Sequence of chain 7.A:
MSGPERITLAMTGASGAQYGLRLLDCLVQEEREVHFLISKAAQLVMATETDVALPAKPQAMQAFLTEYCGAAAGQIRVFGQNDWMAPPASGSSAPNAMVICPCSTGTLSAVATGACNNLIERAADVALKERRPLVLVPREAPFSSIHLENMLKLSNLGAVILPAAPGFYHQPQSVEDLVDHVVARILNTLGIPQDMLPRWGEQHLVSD

This small molecule binds to this protein.
Small molecule (SMILES): CC(C)=CCOP(=O)(O)O

Sequence of chain 9.A:
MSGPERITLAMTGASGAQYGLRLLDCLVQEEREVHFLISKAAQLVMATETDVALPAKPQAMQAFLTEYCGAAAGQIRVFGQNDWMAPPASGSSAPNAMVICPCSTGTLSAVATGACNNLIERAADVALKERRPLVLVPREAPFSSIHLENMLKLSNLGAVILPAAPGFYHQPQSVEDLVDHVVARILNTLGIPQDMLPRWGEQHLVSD

Binding-site contacts:
Ligand atom OAH contacts residue SER111 of chain 7.A at 2.8 Å (h-bond).
Ligand atom CAF contacts residue ARG143 of chain 7.A at 3.7 Å.
Ligand atom OAE contacts residue SER111 of chain 7.A at 3.6 Å.
Ligand atom CAG contacts residue FNR1 of chain 11.C at 3.2 Å.
Ligand atom OAD contacts residue ARG206 of chain 9.A at 2.8 Å (salt-bridge).
Ligand atom CAF contacts residue FNR1 of chain 11.C at 3.3 Å.
Ligand atom CAG contacts residue SER111 of chain 7.A at 3.8 Å.
Ligand atom CAI contacts residue FNR1 of chain 11.C at 3.5 Å.
Ligand atom OAE contacts residue LYS150 of chain 7.A at 2.7 Å (salt-bridge).
Ligand atom OAH contacts residue ARG143 of chain 7.A at 3.5 Å (salt-bridge).
Ligand atom OAC contacts residue GLU161 of chain 11.A at 2.5 Å (salt-bridge).
Ligand atom OAC contacts residue ARG143 of chain 7.A at 3.0 Å (salt-bridge).
Ligand atom CAF contacts residue SER111 of chain 7.A at 3.7 Å.
Ligand atom CAF contacts residue ALA110 of chain 7.A at 3.6 Å (hydrophobic).
Ligand atom PAJ contacts residue ARG206 of chain 9.A at 3.8 Å.
Ligand atom OAH contacts residue GLY112 of chain 7.A at 3.8 Å.
Ligand atom OAE contacts residue ARG206 of chain 9.A at 3.0 Å (salt-bridge).
Ligand atom CAA contacts residue FNR1 of chain 11.C at 3.6 Å.
Ligand atom CAI contacts residue SER111 of chain 7.A at 3.6 Å.
Ligand atom PAJ contacts residue GLU161 of chain 11.A at 3.5 Å.
Ligand atom CAG contacts residue ARG143 of chain 7.A at 3.7 Å.
Ligand atom PAJ contacts residue ARG143 of chain 7.A at 3.8 Å.
Ligand atom OAC contacts residue LYS150 of chain 7.A at 3.8 Å.
Ligand atom PAJ contacts residue SER111 of chain 7.A at 3.7 Å.
Ligand atom PAJ contacts residue TYR190 of chain 9.A at 3.8 Å.
Ligand atom CAG contacts residue TYR190 of chain 9.A at 3.6 Å (hydrophobic).
Ligand atom CAA contacts residue TRP221 of chain 9.A at 3.6 Å (hydrophobic).
Ligand atom CAB contacts residue SER111 of chain 7.A at 3.8 Å.
Ligand atom CAB contacts residue TYR190 of chain 9.A at 3.7 Å (hydrophobic).
Ligand atom PAJ contacts residue LYS150 of chain 7.A at 3.7 Å.
Ligand atom OAE contacts residue GLU161 of chain 11.A at 3.7 Å.
Ligand atom PAJ contacts residue GLY112 of chain 7.A at 3.9 Å.
Ligand atom CAA contacts residue TRP105 of chain 7.A at 3.3 Å (hydrophobic).
Ligand atom OAC contacts residue ARG160 of chain 11.A at 3.5 Å (salt-bridge).
Ligand atom CAB contacts residue FNR1 of chain 11.C at 3.7 Å.
Ligand atom OAE contacts residue GLY112 of chain 7.A at 2.7 Å (h-bond).
Ligand atom CAB contacts residue TRP221 of chain 9.A at 3.6 Å (hydrophobic).
Ligand atom OAH contacts residue TYR190 of chain 9.A at 3.8 Å.
Ligand atom OAD contacts residue ARG160 of chain 11.A at 3.2 Å (salt-bridge).
Ligand atom OAD contacts residue TYR190 of chain 9.A at 2.8 Å (h-bond).

Sequence of chain 11.A:
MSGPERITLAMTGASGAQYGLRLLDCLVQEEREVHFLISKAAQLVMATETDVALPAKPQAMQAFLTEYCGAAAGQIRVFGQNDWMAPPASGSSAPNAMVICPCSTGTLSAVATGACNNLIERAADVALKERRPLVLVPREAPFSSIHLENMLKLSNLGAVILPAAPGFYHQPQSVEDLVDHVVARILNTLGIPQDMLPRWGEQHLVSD